This protein binds this small molecule.
Small molecule (SMILES): CC(C)Cn1c(=O)n(C)c(=O)c2nc[nH]c21

Sequence of chain 2.B:
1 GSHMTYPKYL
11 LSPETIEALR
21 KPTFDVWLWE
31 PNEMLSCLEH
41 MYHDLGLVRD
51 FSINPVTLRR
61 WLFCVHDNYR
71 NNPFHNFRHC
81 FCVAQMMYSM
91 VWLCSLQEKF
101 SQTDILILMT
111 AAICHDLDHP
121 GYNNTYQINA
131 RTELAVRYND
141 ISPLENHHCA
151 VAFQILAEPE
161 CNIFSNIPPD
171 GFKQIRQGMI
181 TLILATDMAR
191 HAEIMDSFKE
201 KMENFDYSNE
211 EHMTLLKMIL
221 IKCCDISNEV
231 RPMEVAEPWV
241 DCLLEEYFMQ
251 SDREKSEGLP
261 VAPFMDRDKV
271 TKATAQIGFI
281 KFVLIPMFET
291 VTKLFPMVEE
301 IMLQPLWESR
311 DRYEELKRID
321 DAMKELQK

Binding-site contacts:
Ligand atom N9 contacts residue ALA275 of chain 2.B at 3.8 Å.
Ligand atom C4 contacts residue TYR247 of chain 2.B at 3.5 Å (hydrophobic).
Ligand atom C2 contacts residue TYR247 of chain 2.B at 3.2 Å (hydrophobic).
Ligand atom C13 contacts residue PHE264 of chain 2.B at 3.8 Å (hydrophobic).
Ligand atom C11 contacts residue TYR247 of chain 2.B at 3.6 Å (hydrophobic).
Ligand atom N9 contacts residue TYR247 of chain 2.B at 4.2 Å.
Ligand atom C5 contacts residue TYR247 of chain 2.B at 4.0 Å (hydrophobic).
Ligand atom C11 contacts residue PHE264 of chain 2.B at 3.8 Å (hydrophobic).
Ligand atom N7 contacts residue PHE279 of chain 2.B at 3.6 Å.
Ligand atom C8 contacts residue LEU243 of chain 2.B at 4.2 Å (hydrophobic).
Ligand atom N9 contacts residue PHE279 of chain 2.B at 4.0 Å.
Ligand atom N3 contacts residue PHE279 of chain 2.B at 3.8 Å.
Ligand atom C4 contacts residue PHE279 of chain 2.B at 3.6 Å (hydrophobic).
Ligand atom C6 contacts residue PHE279 of chain 2.B at 3.3 Å (hydrophobic).
Ligand atom C14 contacts residue PHE279 of chain 2.B at 3.7 Å (hydrophobic).
Ligand atom C8 contacts residue ALA275 of chain 2.B at 3.2 Å (hydrophobic).
Ligand atom O2 contacts residue TYR247 of chain 2.B at 3.7 Å.
Ligand atom C10 contacts residue ILE226 of chain 2.B at 3.8 Å (hydrophobic).
Ligand atom N9 contacts residue GLN276 of chain 2.B at 4.4 Å.
Ligand atom C8 contacts residue PHE279 of chain 2.B at 3.8 Å (hydrophobic).
Ligand atom N3 contacts residue TYR247 of chain 2.B at 3.2 Å (h-bond).
Ligand atom N1 contacts residue PHE279 of chain 2.B at 3.5 Å.
Ligand atom C4 contacts residue LEU243 of chain 2.B at 4.3 Å (hydrophobic).
Ligand atom C8 contacts residue GLN276 of chain 2.B at 3.1 Å.
Ligand atom C6 contacts residue TYR247 of chain 2.B at 4.0 Å (hydrophobic).
Ligand atom C10 contacts residue PHE279 of chain 2.B at 3.9 Å (hydrophobic).
Ligand atom C5 contacts residue GLN276 of chain 2.B at 4.3 Å.
Ligand atom O6 contacts residue LEU243 of chain 2.B at 3.8 Å.
Ligand atom C5 contacts residue LEU243 of chain 2.B at 3.6 Å (hydrophobic).
Ligand atom O6 contacts residue PHE279 of chain 2.B at 3.4 Å.
Ligand atom C2 contacts residue PHE279 of chain 2.B at 3.7 Å (hydrophobic).
Ligand atom C10 contacts residue MET188 of chain 2.B at 4.4 Å (hydrophobic).
Ligand atom C6 contacts residue LEU243 of chain 2.B at 3.8 Å (hydrophobic).
Ligand atom O2 contacts residue MET188 of chain 2.B at 4.0 Å.
Ligand atom C5 contacts residue PHE279 of chain 2.B at 3.7 Å (hydrophobic).
Ligand atom N7 contacts residue ALA275 of chain 2.B at 4.3 Å.
Ligand atom N7 contacts residue GLN276 of chain 2.B at 3.0 Å (h-bond).
Ligand atom N1 contacts residue TYR247 of chain 2.B at 3.7 Å.
Ligand atom N7 contacts residue LEU243 of chain 2.B at 3.6 Å.
Ligand atom O2 contacts residue PHE279 of chain 2.B at 4.3 Å.